This small molecule binds to this protein.
Small molecule (SMILES): CC(=O)N[C@H]1[C@H](O[C@H]2[C@H](O)[C@@H](NC(C)=O)CO[C@@H]2CO[C@@H]2O[C@@H](C)[C@@H](O)[C@@H](O)[C@@H]2O)O[C@H](CO)[C@@H](O)[C@@H]1O

Sequence of chain 36.C:
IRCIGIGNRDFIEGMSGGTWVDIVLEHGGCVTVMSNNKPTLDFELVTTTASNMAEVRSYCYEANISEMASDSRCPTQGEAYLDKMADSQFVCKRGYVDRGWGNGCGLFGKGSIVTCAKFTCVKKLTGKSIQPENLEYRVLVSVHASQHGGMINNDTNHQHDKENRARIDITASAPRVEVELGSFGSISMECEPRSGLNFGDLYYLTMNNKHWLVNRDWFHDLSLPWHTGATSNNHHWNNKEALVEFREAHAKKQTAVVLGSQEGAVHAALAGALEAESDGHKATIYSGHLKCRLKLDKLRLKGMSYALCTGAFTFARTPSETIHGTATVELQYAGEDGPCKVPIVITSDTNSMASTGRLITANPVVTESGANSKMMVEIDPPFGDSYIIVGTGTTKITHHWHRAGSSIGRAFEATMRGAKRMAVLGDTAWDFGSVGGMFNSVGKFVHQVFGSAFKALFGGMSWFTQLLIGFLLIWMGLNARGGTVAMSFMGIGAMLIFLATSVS

Binding-site contacts:
Ligand atom C6 contacts residue ASP161 of chain 36.C at 3.7 Å.
Ligand atom C3 contacts residue ASN154 of chain 36.C at 3.8 Å.
Ligand atom C1 contacts residue ASN154 of chain 36.C at 1.4 Å.
Ligand atom C6 contacts residue ASN157 of chain 36.C at 3.7 Å.
Ligand atom O7 contacts residue HIS148 of chain 36.C at 3.6 Å.
Ligand atom C5 contacts residue THR156 of chain 36.C at 3.8 Å.
Ligand atom N2 contacts residue ASN154 of chain 36.C at 2.9 Å (h-bond).
Ligand atom C4 contacts residue ASN154 of chain 36.C at 4.2 Å.
Ligand atom C1 contacts residue MET151 of chain 36.C at 4.2 Å (hydrophobic).
Ligand atom O5 contacts residue MET151 of chain 36.C at 3.9 Å.
Ligand atom O5 contacts residue THR156 of chain 36.C at 3.8 Å.
Ligand atom O7 contacts residue GLY150 of chain 36.C at 2.9 Å (h-bond).
Ligand atom O5 contacts residue ASN154 of chain 36.C at 2.3 Å (h-bond).
Ligand atom C2 contacts residue ASN154 of chain 36.C at 2.4 Å.
Ligand atom C1 contacts residue THR156 of chain 36.C at 4.3 Å.
Ligand atom C5 contacts residue THR156 of chain 36.C at 4.1 Å.
Ligand atom C2 contacts residue MET151 of chain 36.C at 4.3 Å (hydrophobic).
Ligand atom C4 contacts residue MET151 of chain 36.C at 3.9 Å (hydrophobic).
Ligand atom C5 contacts residue ASN154 of chain 36.C at 3.6 Å.
Ligand atom O5 contacts residue ASN157 of chain 36.C at 4.2 Å.
Ligand atom C7 contacts residue ASN154 of chain 36.C at 3.7 Å.
Ligand atom C8 contacts residue THR156 of chain 36.C at 4.2 Å.
Ligand atom O7 contacts residue ASN154 of chain 36.C at 4.0 Å.
Ligand atom C8 contacts residue GLY150 of chain 36.C at 3.7 Å.
Ligand atom C6 contacts residue THR156 of chain 36.C at 3.9 Å.
Ligand atom C7 contacts residue GLY150 of chain 36.C at 3.1 Å.
Ligand atom C3 contacts residue MET151 of chain 36.C at 4.1 Å (hydrophobic).
Ligand atom C2 contacts residue GLY150 of chain 36.C at 3.8 Å.
Ligand atom O6 contacts residue MET151 of chain 36.C at 4.4 Å.
Ligand atom O5 contacts residue THR156 of chain 36.C at 4.1 Å.
Ligand atom N2 contacts residue GLY150 of chain 36.C at 3.5 Å (h-bond).
Ligand atom C5 contacts residue MET151 of chain 36.C at 3.8 Å (hydrophobic).
Ligand atom C1 contacts residue GLY150 of chain 36.C at 4.0 Å.
Ligand atom C8 contacts residue ASN157 of chain 36.C at 3.3 Å.
Ligand atom C6 contacts residue THR156 of chain 36.C at 3.8 Å.